Sequence of chain 3.B:
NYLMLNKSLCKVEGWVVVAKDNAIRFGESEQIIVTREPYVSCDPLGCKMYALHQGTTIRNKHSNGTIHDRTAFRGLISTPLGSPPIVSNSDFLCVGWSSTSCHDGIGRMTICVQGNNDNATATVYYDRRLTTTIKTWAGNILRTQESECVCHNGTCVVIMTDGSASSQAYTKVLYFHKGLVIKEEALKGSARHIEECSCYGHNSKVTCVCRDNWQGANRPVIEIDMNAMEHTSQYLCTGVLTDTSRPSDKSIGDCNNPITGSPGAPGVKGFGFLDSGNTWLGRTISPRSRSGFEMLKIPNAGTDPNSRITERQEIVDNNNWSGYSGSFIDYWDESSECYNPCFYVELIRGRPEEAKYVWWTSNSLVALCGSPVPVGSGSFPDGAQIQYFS

Sequence of chain 2.B:
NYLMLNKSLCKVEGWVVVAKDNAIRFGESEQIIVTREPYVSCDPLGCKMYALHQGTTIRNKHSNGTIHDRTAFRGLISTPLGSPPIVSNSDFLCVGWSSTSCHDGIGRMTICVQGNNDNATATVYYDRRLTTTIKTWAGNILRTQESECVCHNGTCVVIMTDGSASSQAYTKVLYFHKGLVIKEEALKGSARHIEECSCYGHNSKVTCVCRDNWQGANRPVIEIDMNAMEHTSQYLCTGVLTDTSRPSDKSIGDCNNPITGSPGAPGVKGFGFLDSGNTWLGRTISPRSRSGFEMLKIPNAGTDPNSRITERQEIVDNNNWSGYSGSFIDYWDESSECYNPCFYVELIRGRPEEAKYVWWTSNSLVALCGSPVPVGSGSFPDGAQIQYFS

This small molecule binds to this protein.
Small molecule (SMILES): CC(=O)N[C@@H]1[C@@H](O)[C@H](O)[C@@H](CO)O[C@H]1O

Binding-site contacts:
Ligand atom C2 contacts residue ASN119 of chain 3.B at 2.2 Å.
Ligand atom C5 contacts residue ASN119 of chain 3.B at 3.7 Å.
Ligand atom C3 contacts residue ASN119 of chain 3.B at 3.6 Å.
Ligand atom C8 contacts residue ASP118 of chain 3.B at 4.0 Å.
Ligand atom O6 contacts residue VAL375 of chain 2.B at 3.0 Å (h-bond).
Ligand atom C1 contacts residue LYS135 of chain 3.B at 4.2 Å.
Ligand atom C1 contacts residue VAL375 of chain 2.B at 4.0 Å (hydrophobic).
Ligand atom C6 contacts residue VAL375 of chain 2.B at 3.6 Å (hydrophobic).
Ligand atom C1 contacts residue SER377 of chain 2.B at 3.9 Å.
Ligand atom O7 contacts residue ASP118 of chain 3.B at 4.3 Å.
Ligand atom O5 contacts residue SER377 of chain 2.B at 3.6 Å.
Ligand atom O6 contacts residue GLN313 of chain 2.B at 4.3 Å.
Ligand atom O6 contacts residue SER377 of chain 2.B at 4.3 Å.
Ligand atom C6 contacts residue GLY376 of chain 2.B at 3.8 Å.
Ligand atom C5 contacts residue LYS135 of chain 3.B at 4.4 Å.
Ligand atom O6 contacts residue GLY376 of chain 2.B at 2.6 Å (h-bond).
Ligand atom C1 contacts residue ASN119 of chain 3.B at 1.4 Å.
Ligand atom C8 contacts residue ASN119 of chain 3.B at 4.1 Å.
Ligand atom N2 contacts residue ASN119 of chain 3.B at 2.7 Å (h-bond).
Ligand atom C4 contacts residue ASN119 of chain 3.B at 4.0 Å.
Ligand atom C7 contacts residue ASN119 of chain 3.B at 3.1 Å.
Ligand atom O5 contacts residue VAL375 of chain 2.B at 3.3 Å (h-bond).
Ligand atom C1 contacts residue GLY376 of chain 2.B at 3.7 Å.
Ligand atom C5 contacts residue GLY376 of chain 2.B at 4.1 Å.
Ligand atom O7 contacts residue SER377 of chain 2.B at 4.1 Å.
Ligand atom O5 contacts residue GLY376 of chain 2.B at 3.2 Å.
Ligand atom O7 contacts residue ASN119 of chain 3.B at 3.2 Å (h-bond).
Ligand atom C2 contacts residue SER377 of chain 2.B at 4.5 Å.
Ligand atom O5 contacts residue ASN119 of chain 3.B at 2.4 Å (h-bond).
Ligand atom C5 contacts residue VAL375 of chain 2.B at 3.4 Å (hydrophobic).